Sequence of chain 2.A:
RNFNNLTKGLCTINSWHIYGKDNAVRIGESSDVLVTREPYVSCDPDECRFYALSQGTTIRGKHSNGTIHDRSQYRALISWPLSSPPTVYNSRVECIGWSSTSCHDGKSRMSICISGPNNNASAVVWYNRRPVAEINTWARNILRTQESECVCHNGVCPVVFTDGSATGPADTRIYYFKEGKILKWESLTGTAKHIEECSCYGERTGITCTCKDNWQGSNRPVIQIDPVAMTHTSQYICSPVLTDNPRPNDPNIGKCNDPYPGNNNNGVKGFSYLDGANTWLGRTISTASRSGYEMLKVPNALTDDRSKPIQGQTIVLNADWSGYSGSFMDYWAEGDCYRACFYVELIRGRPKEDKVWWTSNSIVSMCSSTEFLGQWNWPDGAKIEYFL

This protein binds this small molecule.
Small molecule (SMILES): CC(=O)N[C@H]1[C@H](O[C@H]2[C@H](O)[C@@H](NC(C)=O)CO[C@@H]2CO)O[C@H](CO)[C@@H](O[C@@H]2O[C@H](CO[C@H]3O[C@H](CO[C@H]4O[C@H](CO)[C@@H](O)[C@H](O)[C@@H]4O)[C@@H](O)[C@H](O[C@H]4O[C@H](CO)[C@@H](O)[C@H](O)[C@@H]4O)[C@@H]3O)[C@@H](O)[C@H](O[C@H]3O[C@H](CO)[C@@H](O)[C@H](O)[C@@H]3O[C@H]3O[C@H](CO)[C@@H](O)[C@H](O)[C@@H]3O[C@H]3O[C@H](CO)[C@@H](O)[C@H](O)[C@@H]3O)[C@@H]2O)[C@@H]1O

Sequence of chain 3.A:
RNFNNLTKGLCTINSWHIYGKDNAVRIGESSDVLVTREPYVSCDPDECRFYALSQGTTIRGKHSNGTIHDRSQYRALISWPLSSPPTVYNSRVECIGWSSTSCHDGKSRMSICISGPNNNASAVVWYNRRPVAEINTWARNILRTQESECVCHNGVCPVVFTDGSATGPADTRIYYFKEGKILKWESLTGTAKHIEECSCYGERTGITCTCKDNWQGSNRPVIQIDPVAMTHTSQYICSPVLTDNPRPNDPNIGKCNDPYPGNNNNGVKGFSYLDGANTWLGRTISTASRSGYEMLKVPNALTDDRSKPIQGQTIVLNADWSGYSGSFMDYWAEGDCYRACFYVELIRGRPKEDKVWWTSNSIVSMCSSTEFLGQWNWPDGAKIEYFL

Binding-site contacts:
Ligand atom C7 contacts residue ASN120 of chain 3.A at 3.3 Å.
Ligand atom O3 contacts residue ASP250 of chain 2.A at 3.1 Å (salt-bridge).
Ligand atom O5 contacts residue ARG283 of chain 2.A at 3.3 Å (salt-bridge).
Ligand atom C6 contacts residue LEU373 of chain 2.A at 3.4 Å (hydrophobic).
Ligand atom O5 contacts residue GLN375 of chain 2.A at 3.3 Å (h-bond).
Ligand atom O3 contacts residue GLY312 of chain 2.A at 3.1 Å (h-bond).
Ligand atom O2 contacts residue ASN249 of chain 2.A at 3.2 Å (h-bond).
Ligand atom O4 contacts residue GLU294 of chain 2.A at 2.6 Å (salt-bridge).
Ligand atom O6 contacts residue ILE310 of chain 2.A at 3.2 Å (h-bond).
Ligand atom C5 contacts residue ASN120 of chain 3.A at 3.7 Å.
Ligand atom O3 contacts residue ASN249 of chain 2.A at 2.7 Å (h-bond).
Ligand atom O7 contacts residue ASN120 of chain 3.A at 3.6 Å (h-bond).
Ligand atom O5 contacts residue ASN120 of chain 3.A at 2.4 Å (h-bond).
Ligand atom C5 contacts residue ARG283 of chain 2.A at 3.7 Å.
Ligand atom O6 contacts residue ILE285 of chain 2.A at 2.7 Å (h-bond).
Ligand atom O3 contacts residue ARG283 of chain 2.A at 2.9 Å (salt-bridge).
Ligand atom C6 contacts residue PRO309 of chain 2.A at 3.6 Å (hydrophobic).
Ligand atom O3 contacts residue GLN311 of chain 2.A at 3.4 Å.
Ligand atom O3 contacts residue GLU294 of chain 2.A at 2.6 Å (salt-bridge).
Ligand atom O2 contacts residue LEU296 of chain 2.A at 3.5 Å.
Ligand atom O5 contacts residue GLY374 of chain 2.A at 3.3 Å.
Ligand atom C5 contacts residue ILE310 of chain 2.A at 3.5 Å (hydrophobic).
Ligand atom O6 contacts residue GLN375 of chain 2.A at 3.0 Å (h-bond).
Ligand atom C6 contacts residue GLN311 of chain 2.A at 3.6 Å.
Ligand atom O4 contacts residue THR287 of chain 2.A at 3.5 Å.
Ligand atom C8 contacts residue ASN119 of chain 3.A at 3.6 Å.
Ligand atom C3 contacts residue GLY312 of chain 2.A at 3.3 Å.
Ligand atom C1 contacts residue ASN120 of chain 3.A at 1.4 Å.
Ligand atom C3 contacts residue GLU294 of chain 2.A at 3.3 Å.
Ligand atom C6 contacts residue ILE285 of chain 2.A at 3.4 Å (hydrophobic).
Ligand atom C2 contacts residue ASN120 of chain 3.A at 2.3 Å.
Ligand atom O6 contacts residue ASP250 of chain 2.A at 2.6 Å (salt-bridge).
Ligand atom C6 contacts residue ILE310 of chain 2.A at 3.4 Å (hydrophobic).
Ligand atom O4 contacts residue ARG247 of chain 2.A at 3.1 Å (salt-bridge).
Ligand atom O5 contacts residue ASP250 of chain 2.A at 3.7 Å.
Ligand atom C3 contacts residue ASN120 of chain 3.A at 3.7 Å.
Ligand atom O4 contacts residue ARG283 of chain 2.A at 3.5 Å (salt-bridge).
Ligand atom N2 contacts residue ASN120 of chain 3.A at 2.7 Å (h-bond).
Ligand atom O2 contacts residue GLY312 of chain 2.A at 3.2 Å.
Ligand atom C4 contacts residue GLU294 of chain 2.A at 3.5 Å.